A small-molecule ligand and the protein it binds are described below.
Small molecule (SMILES): CC(=O)N[C@@H]1[C@@H](O)[C@H](O)[C@@H](CO)O[C@H]1O

Sequence of chain 28.A:
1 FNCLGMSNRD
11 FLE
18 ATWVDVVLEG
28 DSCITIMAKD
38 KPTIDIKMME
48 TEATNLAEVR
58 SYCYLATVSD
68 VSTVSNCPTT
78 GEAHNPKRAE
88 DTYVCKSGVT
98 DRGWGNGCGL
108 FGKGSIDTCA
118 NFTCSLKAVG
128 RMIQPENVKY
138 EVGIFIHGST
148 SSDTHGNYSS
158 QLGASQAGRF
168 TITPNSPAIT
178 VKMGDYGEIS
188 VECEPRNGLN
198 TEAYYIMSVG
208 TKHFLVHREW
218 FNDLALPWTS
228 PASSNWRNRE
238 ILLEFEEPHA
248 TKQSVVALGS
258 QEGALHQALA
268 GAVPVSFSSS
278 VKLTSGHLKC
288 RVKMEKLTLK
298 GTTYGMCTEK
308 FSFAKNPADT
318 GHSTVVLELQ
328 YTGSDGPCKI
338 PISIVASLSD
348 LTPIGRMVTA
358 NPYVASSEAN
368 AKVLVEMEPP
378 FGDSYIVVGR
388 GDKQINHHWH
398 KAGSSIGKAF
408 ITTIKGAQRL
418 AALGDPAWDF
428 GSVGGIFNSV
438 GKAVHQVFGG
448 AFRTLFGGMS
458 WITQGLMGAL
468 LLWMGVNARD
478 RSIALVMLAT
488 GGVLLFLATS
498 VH

Binding-site contacts:
Ligand atom N2 contacts residue ASN118 of chain 28.A at 2.9 Å (h-bond).
Ligand atom O6 contacts residue PHE119 of chain 28.A at 3.0 Å (h-bond).
Ligand atom C4 contacts residue ASN118 of chain 28.A at 4.2 Å.
Ligand atom O6 contacts residue THR120 of chain 28.A at 3.1 Å (h-bond).
Ligand atom C2 contacts residue ASN118 of chain 28.A at 2.4 Å.
Ligand atom C7 contacts residue ASP67 of chain 28.A at 3.3 Å.
Ligand atom C5 contacts residue THR89 of chain 28.A at 4.5 Å.
Ligand atom C3 contacts residue ASN118 of chain 28.A at 3.8 Å.
Ligand atom O7 contacts residue ASN118 of chain 28.A at 4.3 Å.
Ligand atom C7 contacts residue TYR90 of chain 28.A at 4.2 Å (hydrophobic).
Ligand atom C6 contacts residue THR120 of chain 28.A at 3.4 Å.
Ligand atom N2 contacts residue TYR90 of chain 28.A at 4.2 Å.
Ligand atom C8 contacts residue SER66 of chain 28.A at 3.3 Å.
Ligand atom O6 contacts residue THR89 of chain 28.A at 4.0 Å.
Ligand atom C6 contacts residue PHE119 of chain 28.A at 4.2 Å (hydrophobic).
Ligand atom C1 contacts residue THR120 of chain 28.A at 4.4 Å.
Ligand atom C7 contacts residue ASN118 of chain 28.A at 3.4 Å.
Ligand atom O7 contacts residue TYR90 of chain 28.A at 3.8 Å.
Ligand atom C1 contacts residue ASN118 of chain 28.A at 1.4 Å.
Ligand atom O5 contacts residue ASN118 of chain 28.A at 2.4 Å (h-bond).
Ligand atom C1 contacts residue THR89 of chain 28.A at 4.2 Å.
Ligand atom C8 contacts residue ASN118 of chain 28.A at 3.6 Å.
Ligand atom O5 contacts residue THR89 of chain 28.A at 4.5 Å.
Ligand atom O5 contacts residue THR120 of chain 28.A at 3.2 Å (h-bond).
Ligand atom C8 contacts residue ASP67 of chain 28.A at 3.3 Å.
Ligand atom O7 contacts residue ASP67 of chain 28.A at 2.8 Å (salt-bridge).
Ligand atom C5 contacts residue ASN118 of chain 28.A at 3.6 Å.
Ligand atom N2 contacts residue ASP67 of chain 28.A at 4.5 Å.
Ligand atom O5 contacts residue PHE119 of chain 28.A at 4.1 Å.
Ligand atom C5 contacts residue THR120 of chain 28.A at 4.0 Å.